Binding-site contacts:
Ligand atom C21 contacts residue PTY1 of chain 1.GA at 3.5 Å.
Ligand atom C12 contacts residue PTY1 of chain 1.GA at 3.6 Å.
Ligand atom C6 contacts residue CLR1 of chain 1.KA at 4.3 Å.
Ligand atom C15 contacts residue CLR1 of chain 1.KA at 4.2 Å.
Ligand atom C25 contacts residue LEU226 of chain 1.E at 4.2 Å (hydrophobic).
Ligand atom C16 contacts residue TYR233 of chain 1.E at 3.9 Å (hydrophobic).
Ligand atom C27 contacts residue PHE116 of chain 1.E at 4.0 Å (hydrophobic).
Ligand atom C25 contacts residue PTY1 of chain 1.GA at 4.5 Å.
Ligand atom C1 contacts residue PTY1 of chain 1.GA at 3.9 Å.
Ligand atom C23 contacts residue ILE229 of chain 1.E at 4.4 Å (hydrophobic).
Ligand atom C20 contacts residue PTY1 of chain 1.GA at 3.7 Å.
Ligand atom C22 contacts residue ILE229 of chain 1.E at 4.0 Å (hydrophobic).
Ligand atom C12 contacts residue LEU101 of chain 1.E at 4.4 Å (hydrophobic).
Ligand atom C15 contacts residue TYR233 of chain 1.E at 4.1 Å (hydrophobic).
Ligand atom C21 contacts residue TYR233 of chain 1.E at 4.1 Å (hydrophobic).
Ligand atom C24 contacts residue TYR230 of chain 1.E at 4.1 Å (hydrophobic).
Ligand atom C2 contacts residue PTY1 of chain 1.GA at 4.4 Å.
Ligand atom C11 contacts residue PTY1 of chain 1.GA at 3.1 Å.
Ligand atom C27 contacts residue PTY1 of chain 1.GA at 3.5 Å.
Ligand atom C21 contacts residue TYR230 of chain 1.E at 3.5 Å (hydrophobic).
Ligand atom C27 contacts residue LEU226 of chain 1.E at 4.4 Å (hydrophobic).
Ligand atom C7 contacts residue CLR1 of chain 1.KA at 3.7 Å.
Ligand atom C11 contacts residue LEU101 of chain 1.E at 4.4 Å (hydrophobic).
Ligand atom C9 contacts residue PTY1 of chain 1.GA at 4.5 Å.
Ligand atom C24 contacts residue PTY1 of chain 1.GA at 4.3 Å.
Ligand atom C14 contacts residue TYR233 of chain 1.E at 4.4 Å (hydrophobic).
Ligand atom C17 contacts residue TYR233 of chain 1.E at 4.1 Å (hydrophobic).

Sequence of chain 1.E:
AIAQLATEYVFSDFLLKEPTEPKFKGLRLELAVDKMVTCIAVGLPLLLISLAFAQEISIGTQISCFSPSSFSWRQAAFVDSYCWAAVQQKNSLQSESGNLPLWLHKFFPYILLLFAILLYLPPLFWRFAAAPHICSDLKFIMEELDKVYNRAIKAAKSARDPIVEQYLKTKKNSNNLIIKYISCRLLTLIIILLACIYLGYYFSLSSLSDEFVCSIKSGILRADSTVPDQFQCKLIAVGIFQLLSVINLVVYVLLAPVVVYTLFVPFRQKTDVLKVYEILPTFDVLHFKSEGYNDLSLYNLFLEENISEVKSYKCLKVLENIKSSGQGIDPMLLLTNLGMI

The small molecule below binds the protein below.
Small molecule (SMILES): CC(C)CCC[C@@H](C)[C@H]1CC[C@H]2[C@@H]3CC=C4C[C@@H](O)CC[C@]4(C)[C@H]3CC[C@]12C